Sequence of chain 36.C:
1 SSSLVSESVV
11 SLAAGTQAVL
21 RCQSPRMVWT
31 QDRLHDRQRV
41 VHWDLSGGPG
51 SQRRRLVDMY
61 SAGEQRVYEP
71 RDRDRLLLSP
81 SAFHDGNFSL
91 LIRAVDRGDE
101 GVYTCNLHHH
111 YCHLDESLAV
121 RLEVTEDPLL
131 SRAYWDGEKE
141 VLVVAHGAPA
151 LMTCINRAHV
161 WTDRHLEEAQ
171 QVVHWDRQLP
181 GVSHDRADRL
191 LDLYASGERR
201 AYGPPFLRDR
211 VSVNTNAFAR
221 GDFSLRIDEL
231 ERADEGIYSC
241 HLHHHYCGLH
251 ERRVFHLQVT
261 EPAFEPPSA

Binding-site contacts:
Ligand atom O5 contacts residue SER79 of chain 36.C at 3.8 Å.
Ligand atom C6 contacts residue SER79 of chain 36.C at 3.6 Å.
Ligand atom C5 contacts residue SER79 of chain 36.C at 4.3 Å.
Ligand atom C7 contacts residue ASN87 of chain 36.C at 3.9 Å.
Ligand atom C1 contacts residue ASN87 of chain 36.C at 1.4 Å.
Ligand atom O6 contacts residue SER79 of chain 36.C at 2.5 Å (h-bond).
Ligand atom O6 contacts residue LEU91 of chain 36.C at 3.9 Å.
Ligand atom C2 contacts residue ASN87 of chain 36.C at 2.5 Å.
Ligand atom C8 contacts residue ILE155 of chain 36.C at 3.7 Å (hydrophobic).
Ligand atom O7 contacts residue ASN87 of chain 36.C at 4.4 Å.
Ligand atom C5 contacts residue ASN87 of chain 36.C at 3.7 Å.
Ligand atom N2 contacts residue ASN87 of chain 36.C at 2.9 Å (h-bond).
Ligand atom O5 contacts residue ASN87 of chain 36.C at 2.4 Å (h-bond).
Ligand atom C3 contacts residue ASN87 of chain 36.C at 3.8 Å.
Ligand atom C4 contacts residue ASN87 of chain 36.C at 4.2 Å.

A small-molecule ligand and the protein it binds are described below.
Small molecule (SMILES): CC(=O)N[C@@H]1[C@@H](O)[C@H](O)[C@@H](CO)O[C@H]1O